Binding-site contacts:
Ligand atom N5 contacts residue ALA129 of chain 1.C at 3.3 Å (h-bond).
Ligand atom O9 contacts residue SER180 of chain 1.C at 4.0 Å.
Ligand atom O9 contacts residue TYR92 of chain 1.C at 3.2 Å (h-bond).
Ligand atom C9 contacts residue LEU189 of chain 1.C at 3.7 Å (hydrophobic).
Ligand atom O4 contacts residue GLU185 of chain 1.C at 3.9 Å.
Ligand atom O1A contacts residue THR130 of chain 1.C at 3.2 Å.
Ligand atom C11 contacts residue ALA129 of chain 1.C at 3.5 Å (hydrophobic).
Ligand atom O1B contacts residue GLN221 of chain 1.C at 2.9 Å (h-bond).
Ligand atom C6 contacts residue GLU185 of chain 1.C at 3.1 Å.
Ligand atom C1 contacts residue GLN221 of chain 1.C at 3.6 Å.
Ligand atom O9 contacts residue SER181 of chain 1.C at 3.8 Å.
Ligand atom C7 contacts residue GLU185 of chain 1.C at 3.5 Å.
Ligand atom O7 contacts residue LEU189 of chain 1.C at 4.0 Å.
Ligand atom O8 contacts residue TYR92 of chain 1.C at 2.9 Å (h-bond).
Ligand atom O1A contacts residue SER131 of chain 1.C at 2.9 Å (h-bond).
Ligand atom O3 contacts residue GLN221 of chain 1.C at 3.6 Å.
Ligand atom N5 contacts residue TRP146 of chain 1.C at 3.7 Å.
Ligand atom C8 contacts residue GLU185 of chain 1.C at 2.9 Å.
Ligand atom O6 contacts residue GLN221 of chain 1.C at 3.9 Å.
Ligand atom O8 contacts residue GLN221 of chain 1.C at 3.6 Å.
Ligand atom C8 contacts residue TYR92 of chain 1.C at 3.9 Å (hydrophobic).
Ligand atom C5 contacts residue GLU185 of chain 1.C at 3.9 Å.
Ligand atom C4 contacts residue ALA129 of chain 1.C at 3.6 Å (hydrophobic).
Ligand atom C9 contacts residue TYR92 of chain 1.C at 3.6 Å (hydrophobic).
Ligand atom C9 contacts residue HIS178 of chain 1.C at 3.1 Å.
Ligand atom C2 contacts residue GLN221 of chain 1.C at 3.9 Å.
Ligand atom C1 contacts residue SER131 of chain 1.C at 3.9 Å.
Ligand atom C7 contacts residue TRP146 of chain 1.C at 4.0 Å (hydrophobic).
Ligand atom C4 contacts residue GLU185 of chain 1.C at 3.8 Å.
Ligand atom C10 contacts residue ALA129 of chain 1.C at 3.8 Å (hydrophobic).
Ligand atom C1 contacts residue THR130 of chain 1.C at 3.7 Å.
Ligand atom O10 contacts residue LEU189 of chain 1.C at 2.9 Å.
Ligand atom O4 contacts residue ALA129 of chain 1.C at 4.0 Å.
Ligand atom O9 contacts residue HIS178 of chain 1.C at 3.0 Å (h-bond).
Ligand atom C9 contacts residue GLU185 of chain 1.C at 3.1 Å.
Ligand atom O1B contacts residue THR130 of chain 1.C at 3.0 Å (h-bond).
Ligand atom O9 contacts residue GLU185 of chain 1.C at 3.2 Å (salt-bridge).
Ligand atom O7 contacts residue GLU185 of chain 1.C at 3.0 Å (salt-bridge).
Ligand atom O4 contacts residue GLN221 of chain 1.C at 3.2 Å (h-bond).
Ligand atom O8 contacts residue TRP146 of chain 1.C at 3.9 Å.

A protein and the small-molecule ligand that binds it are described below.
Small molecule (SMILES): CC(=O)N[C@@H]1[C@@H](O)[C@H](O[C@@H]2O[C@H](CO)[C@H](O)[C@H](O[C@]3(C(=O)O)C[C@H](O)[C@@H](NC(C)=O)[C@H]([C@H](O)[C@H](O)CO)O3)[C@H]2O)[C@@H](CO)O[C@H]1O

Sequence of chain 1.C:
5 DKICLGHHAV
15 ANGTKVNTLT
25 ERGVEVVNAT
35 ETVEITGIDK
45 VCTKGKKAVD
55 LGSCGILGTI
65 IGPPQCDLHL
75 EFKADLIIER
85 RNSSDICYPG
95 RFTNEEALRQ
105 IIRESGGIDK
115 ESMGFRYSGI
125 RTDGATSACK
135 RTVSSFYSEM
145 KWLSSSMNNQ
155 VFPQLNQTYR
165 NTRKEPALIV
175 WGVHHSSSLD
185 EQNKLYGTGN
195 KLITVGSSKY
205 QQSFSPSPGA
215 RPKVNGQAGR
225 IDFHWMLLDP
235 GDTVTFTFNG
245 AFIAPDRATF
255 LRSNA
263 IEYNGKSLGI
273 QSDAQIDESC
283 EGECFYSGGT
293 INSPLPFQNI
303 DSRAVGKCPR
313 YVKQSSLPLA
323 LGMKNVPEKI